Binding-site contacts:
Ligand atom O5 contacts residue ASN484 of chain 2.A at 2.8 Å (h-bond).
Ligand atom C4 contacts residue ASN484 of chain 2.A at 4.4 Å.
Ligand atom N2 contacts residue GLN450 of chain 2.A at 4.2 Å.
Ligand atom C7 contacts residue SER486 of chain 2.A at 4.1 Å.
Ligand atom C1 contacts residue GLN450 of chain 2.A at 4.0 Å.
Ligand atom C7 contacts residue ASN484 of chain 2.A at 3.5 Å.
Ligand atom N2 contacts residue ASN484 of chain 2.A at 2.7 Å (h-bond).
Ligand atom O7 contacts residue PHE485 of chain 2.A at 3.6 Å.
Ligand atom C5 contacts residue ASN484 of chain 2.A at 3.9 Å.
Ligand atom C1 contacts residue ASN484 of chain 2.A at 1.5 Å.
Ligand atom C8 contacts residue ASN484 of chain 2.A at 3.7 Å.
Ligand atom C7 contacts residue PHE485 of chain 2.A at 4.4 Å (hydrophobic).
Ligand atom C2 contacts residue ASN484 of chain 2.A at 2.5 Å.
Ligand atom C3 contacts residue ASN484 of chain 2.A at 3.8 Å.
Ligand atom O7 contacts residue SER486 of chain 2.A at 3.0 Å.
Ligand atom O7 contacts residue ASN484 of chain 2.A at 3.4 Å (h-bond).

Sequence of chain 2.A:
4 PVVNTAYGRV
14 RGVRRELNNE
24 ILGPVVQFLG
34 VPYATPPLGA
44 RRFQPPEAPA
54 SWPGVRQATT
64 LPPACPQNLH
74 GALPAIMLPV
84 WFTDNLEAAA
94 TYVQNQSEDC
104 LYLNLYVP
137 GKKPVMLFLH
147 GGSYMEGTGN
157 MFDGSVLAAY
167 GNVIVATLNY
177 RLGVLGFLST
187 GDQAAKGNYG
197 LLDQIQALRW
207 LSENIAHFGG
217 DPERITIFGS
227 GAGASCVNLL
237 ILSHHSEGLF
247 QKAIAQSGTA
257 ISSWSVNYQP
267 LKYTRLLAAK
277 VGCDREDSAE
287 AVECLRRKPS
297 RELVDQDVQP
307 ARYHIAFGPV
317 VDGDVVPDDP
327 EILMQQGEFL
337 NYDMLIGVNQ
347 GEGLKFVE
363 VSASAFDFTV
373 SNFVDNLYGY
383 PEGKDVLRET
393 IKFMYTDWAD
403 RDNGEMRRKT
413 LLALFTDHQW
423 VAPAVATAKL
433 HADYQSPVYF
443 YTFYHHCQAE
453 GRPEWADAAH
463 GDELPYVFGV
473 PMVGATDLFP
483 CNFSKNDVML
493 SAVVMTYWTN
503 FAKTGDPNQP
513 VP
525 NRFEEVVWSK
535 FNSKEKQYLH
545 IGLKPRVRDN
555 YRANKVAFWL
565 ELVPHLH

A small-molecule ligand and the protein it binds are described below.
Small molecule (SMILES): CC(=O)N[C@@H]1[C@@H](O)[C@H](O)[C@@H](CO)O[C@H]1O